Sequence of chain 1.A:
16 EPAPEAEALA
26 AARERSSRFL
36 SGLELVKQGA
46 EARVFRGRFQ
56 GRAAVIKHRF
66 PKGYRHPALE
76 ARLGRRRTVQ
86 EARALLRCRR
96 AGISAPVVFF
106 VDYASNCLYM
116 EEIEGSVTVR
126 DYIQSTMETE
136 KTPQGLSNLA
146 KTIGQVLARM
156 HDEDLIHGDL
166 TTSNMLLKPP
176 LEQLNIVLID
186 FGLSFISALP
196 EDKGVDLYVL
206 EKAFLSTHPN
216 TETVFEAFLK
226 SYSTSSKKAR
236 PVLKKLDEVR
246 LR

Binding-site contacts:
Ligand atom C4 contacts residue SER121 of chain 1.A at 3.4 Å.
Ligand atom O2 contacts residue VAL60 of chain 1.A at 3.2 Å.
Ligand atom C7 contacts residue ILE184 of chain 1.A at 3.8 Å (hydrophobic).
Ligand atom C3 contacts residue SER121 of chain 1.A at 3.9 Å.
Ligand atom O2 contacts residue VAL41 of chain 1.A at 3.6 Å.
Ligand atom O1 contacts residue GLU117 of chain 1.A at 3.6 Å.
Ligand atom C9 contacts residue MET115 of chain 1.A at 3.9 Å (hydrophobic).
Ligand atom C10 contacts residue VAL60 of chain 1.A at 3.5 Å (hydrophobic).
Ligand atom O3 contacts residue ILE118 of chain 1.A at 2.8 Å (h-bond).
Ligand atom C4 contacts residue ILE118 of chain 1.A at 4.0 Å (hydrophobic).
Ligand atom O3 contacts residue GLU117 of chain 1.A at 3.7 Å.
Ligand atom O1 contacts residue SER121 of chain 1.A at 3.5 Å (h-bond).
Ligand atom C2 contacts residue GLU117 of chain 1.A at 3.7 Å.
Ligand atom O1 contacts residue ILE118 of chain 1.A at 3.4 Å (h-bond).
Ligand atom N1 contacts residue ARG51 of chain 1.A at 3.6 Å.
Ligand atom C9 contacts residue ILE184 of chain 1.A at 3.8 Å (hydrophobic).
Ligand atom C3 contacts residue GLU117 of chain 1.A at 3.7 Å.
Ligand atom C9 contacts residue PRO101 of chain 1.A at 3.7 Å (hydrophobic).
Ligand atom C12 contacts residue ILE118 of chain 1.A at 4.0 Å (hydrophobic).
Ligand atom C7 contacts residue VAL49 of chain 1.A at 4.0 Å (hydrophobic).
Ligand atom C3 contacts residue ILE118 of chain 1.A at 3.5 Å (hydrophobic).
Ligand atom C12 contacts residue VAL60 of chain 1.A at 4.0 Å (hydrophobic).
Ligand atom C8 contacts residue ILE184 of chain 1.A at 4.0 Å (hydrophobic).
Ligand atom O1 contacts residue GLY120 of chain 1.A at 3.1 Å (h-bond).
Ligand atom C10 contacts residue PRO101 of chain 1.A at 4.0 Å (hydrophobic).
Ligand atom N2 contacts residue MET115 of chain 1.A at 3.6 Å.
Ligand atom O2 contacts residue GLU117 of chain 1.A at 3.5 Å.
Ligand atom N2 contacts residue ILE184 of chain 1.A at 4.0 Å.
Ligand atom C9 contacts residue VAL60 of chain 1.A at 3.7 Å (hydrophobic).
Ligand atom O contacts residue LYS42 of chain 1.A at 3.5 Å.
Ligand atom O1 contacts residue GLU119 of chain 1.A at 3.9 Å.
Ligand atom C3 contacts residue ARG51 of chain 1.A at 4.0 Å.
Ligand atom N1 contacts residue ILE118 of chain 1.A at 3.9 Å.
Ligand atom C5 contacts residue ILE118 of chain 1.A at 4.0 Å (hydrophobic).
Ligand atom C10 contacts residue GLU116 of chain 1.A at 3.8 Å.
Ligand atom O contacts residue VAL41 of chain 1.A at 3.9 Å.
Ligand atom N1 contacts residue GLU117 of chain 1.A at 2.9 Å (salt-bridge).
Ligand atom C11 contacts residue VAL60 of chain 1.A at 3.8 Å (hydrophobic).
Ligand atom C5 contacts residue LEU171 of chain 1.A at 3.9 Å (hydrophobic).
Ligand atom C5 contacts residue SER121 of chain 1.A at 3.4 Å.

The small molecule below binds the protein below.
Small molecule (SMILES): Nc1ccc2c(c1)C(=O)N([C@@H]1CCC(=O)NC1=O)C2=O